This small molecule binds to this protein.
Small molecule (SMILES): O=c1ccn([C@@H]2O[C@H](CO[P](=O)(O)O[P](=O)(O)O[C@H]3O[C@H](CO)[C@@H](F)[C@H](O)[C@H]3O)[C@@H](O)[C@H]2O)c(=O)[nH]1

Sequence of chain 1.C:
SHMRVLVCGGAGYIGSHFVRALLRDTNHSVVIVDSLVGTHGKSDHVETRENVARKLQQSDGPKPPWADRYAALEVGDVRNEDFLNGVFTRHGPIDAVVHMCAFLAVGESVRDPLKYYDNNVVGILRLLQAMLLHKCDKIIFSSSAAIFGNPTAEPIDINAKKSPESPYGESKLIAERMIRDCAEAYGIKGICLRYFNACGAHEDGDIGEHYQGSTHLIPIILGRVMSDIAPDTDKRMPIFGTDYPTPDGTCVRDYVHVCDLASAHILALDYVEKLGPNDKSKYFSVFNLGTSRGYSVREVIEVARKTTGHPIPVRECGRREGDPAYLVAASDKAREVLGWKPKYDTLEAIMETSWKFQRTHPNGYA

Binding-site contacts:
Ligand atom O3A contacts residue ASN204 of chain 1.C at 3.5 Å (h-bond).
Ligand atom O2D contacts residue ARG337 of chain 1.C at 2.4 Å (salt-bridge).
Ligand atom O6' contacts residue LEU104 of chain 1.C at 2.7 Å (h-bond).
Ligand atom C6' contacts residue LEU104 of chain 1.C at 3.3 Å (hydrophobic).
Ligand atom O2A contacts residue LEU224 of chain 1.C at 2.8 Å (h-bond).
Ligand atom N1 contacts residue PHE257 of chain 1.C at 3.6 Å.
Ligand atom O2B contacts residue ARG337 of chain 1.C at 3.0 Å (salt-bridge).
Ligand atom O4' contacts residue VAL314 of chain 1.C at 3.5 Å.
Ligand atom O1A contacts residue ARG337 of chain 1.C at 3.0 Å (salt-bridge).
Ligand atom C5 contacts residue PHE257 of chain 1.C at 3.4 Å (hydrophobic).
Ligand atom N3 contacts residue PRO255 of chain 1.C at 2.9 Å (h-bond).
Ligand atom O1B contacts residue ARG270 of chain 1.C at 2.7 Å (salt-bridge).
Ligand atom F4' contacts residue SER144 of chain 1.C at 2.9 Å.
Ligand atom F4' contacts residue TYR175 of chain 1.C at 3.0 Å.
Ligand atom O2D contacts residue ASP340 of chain 1.C at 2.6 Å (salt-bridge).
Ligand atom C2D contacts residue ARG337 of chain 1.C at 2.9 Å.
Ligand atom O5' contacts residue VAL106 of chain 1.C at 3.5 Å.
Ligand atom O3' contacts residue PHE203 of chain 1.C at 2.7 Å (h-bond).
Ligand atom N3 contacts residue MET254 of chain 1.C at 3.6 Å.
Ligand atom O2' contacts residue LEU344 of chain 1.C at 3.5 Å.
Ligand atom O5D contacts residue ARG337 of chain 1.C at 3.5 Å (salt-bridge).
Ligand atom N3 contacts residue PHE257 of chain 1.C at 3.5 Å.
Ligand atom C3' contacts residue PHE203 of chain 1.C at 3.2 Å (hydrophobic).
Ligand atom O1B contacts residue ASN204 of chain 1.C at 3.3 Å (h-bond).
Ligand atom O2 contacts residue PHE257 of chain 1.C at 3.0 Å (h-bond).
Ligand atom O4 contacts residue MET254 of chain 1.C at 3.4 Å.
Ligand atom F4' contacts residue NAD1 of chain 1.J at 3.1 Å.
Ligand atom O3' contacts residue SER144 of chain 1.C at 3.1 Å (h-bond).
Ligand atom O4' contacts residue LEU224 of chain 1.C at 3.4 Å.
Ligand atom O3D contacts residue CYS268 of chain 1.C at 2.9 Å.
Ligand atom C2 contacts residue PHE257 of chain 1.C at 3.5 Å (hydrophobic).
Ligand atom C4 contacts residue PHE257 of chain 1.C at 3.2 Å (hydrophobic).
Ligand atom O2A contacts residue HIS223 of chain 1.C at 3.2 Å.
Ligand atom O1A contacts residue THR222 of chain 1.C at 3.3 Å (h-bond).
Ligand atom O2 contacts residue PRO255 of chain 1.C at 3.5 Å (h-bond).
Ligand atom C6' contacts residue HIS223 of chain 1.C at 3.5 Å.
Ligand atom O3' contacts residue TYR202 of chain 1.C at 3.3 Å (h-bond).
Ligand atom C4' contacts residue NAD1 of chain 1.J at 3.1 Å.
Ligand atom O4 contacts residue PHE257 of chain 1.C at 3.3 Å.
Ligand atom O6' contacts residue HIS223 of chain 1.C at 2.7 Å (h-bond).